The protein below binds the small molecule below.
Small molecule (SMILES): CC(=O)N[C@H]1[C@H](O[C@H]2[C@H](O)[C@@H](NC(C)=O)CO[C@@H]2CO)O[C@H](CO)[C@@H](O[C@@H]2O[C@H](CO[C@H]3O[C@H](CO)[C@@H](O)[C@H](O)[C@@H]3O)[C@@H](O)[C@H](O[C@H]3O[C@H](CO)[C@@H](O)[C@H](O)[C@@H]3O)[C@@H]2O)[C@@H]1O

Binding-site contacts:
Ligand atom N2 contacts residue ASN63 of chain 2.A at 3.1 Å (h-bond).
Ligand atom C5 contacts residue ASN63 of chain 2.A at 3.6 Å.
Ligand atom C7 contacts residue ASN63 of chain 2.A at 3.6 Å.
Ligand atom C1 contacts residue TYR94 of chain 2.A at 4.3 Å (hydrophobic).
Ligand atom C2 contacts residue ASN63 of chain 2.A at 2.7 Å.
Ligand atom C1 contacts residue ASN63 of chain 2.A at 1.5 Å.
Ligand atom C3 contacts residue ASN63 of chain 2.A at 3.9 Å.
Ligand atom C8 contacts residue ASN63 of chain 2.A at 3.6 Å.
Ligand atom O5 contacts residue ASN63 of chain 2.A at 2.4 Å (h-bond).
Ligand atom C4 contacts residue ASN63 of chain 2.A at 4.3 Å.
Ligand atom O7 contacts residue ASN63 of chain 2.A at 4.5 Å.
Ligand atom O5 contacts residue TYR94 of chain 2.A at 3.9 Å.

Sequence of chain 2.A:
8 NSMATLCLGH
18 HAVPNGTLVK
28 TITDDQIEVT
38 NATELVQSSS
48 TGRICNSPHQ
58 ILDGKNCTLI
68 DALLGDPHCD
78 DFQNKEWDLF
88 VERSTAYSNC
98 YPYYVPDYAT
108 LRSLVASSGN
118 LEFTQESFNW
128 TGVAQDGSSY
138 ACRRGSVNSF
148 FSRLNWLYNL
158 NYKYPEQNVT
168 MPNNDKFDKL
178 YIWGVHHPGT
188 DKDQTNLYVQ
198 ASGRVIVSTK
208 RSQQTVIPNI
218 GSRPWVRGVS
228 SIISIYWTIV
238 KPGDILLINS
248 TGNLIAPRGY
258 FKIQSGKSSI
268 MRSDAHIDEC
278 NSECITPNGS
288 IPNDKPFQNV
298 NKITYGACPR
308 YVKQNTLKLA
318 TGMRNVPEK